Sequence of chain 1.B:
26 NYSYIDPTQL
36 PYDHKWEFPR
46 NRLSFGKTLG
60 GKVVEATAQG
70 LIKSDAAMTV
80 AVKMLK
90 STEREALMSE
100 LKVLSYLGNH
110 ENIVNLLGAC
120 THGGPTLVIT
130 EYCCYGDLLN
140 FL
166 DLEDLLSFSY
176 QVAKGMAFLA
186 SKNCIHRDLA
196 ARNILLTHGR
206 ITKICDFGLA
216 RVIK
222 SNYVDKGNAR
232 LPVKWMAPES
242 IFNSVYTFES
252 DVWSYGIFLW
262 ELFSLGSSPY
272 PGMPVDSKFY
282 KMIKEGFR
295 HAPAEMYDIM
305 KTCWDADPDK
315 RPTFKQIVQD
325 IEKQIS

Binding-site contacts:
Ligand atom C23 contacts residue GLY135 of chain 1.B at 3.4 Å.
Ligand atom C1 contacts residue THR129 of chain 1.B at 3.0 Å.
Ligand atom C17 contacts residue ALA80 of chain 1.B at 3.5 Å (hydrophobic).
Ligand atom C35 contacts residue LEU54 of chain 1.B at 3.0 Å (hydrophobic).
Ligand atom C31 contacts residue CYS132 of chain 1.B at 2.6 Å (hydrophobic).
Ligand atom C33 contacts residue CYS132 of chain 1.B at 3.3 Å (hydrophobic).
Ligand atom N12 contacts residue GLU99 of chain 1.B at 2.7 Å (salt-bridge).
Ligand atom N21 contacts residue CYS132 of chain 1.B at 2.5 Å (h-bond).
Ligand atom C29 contacts residue CYS132 of chain 1.B at 3.6 Å (hydrophobic).
Ligand atom C5 contacts residue LYS82 of chain 1.B at 3.8 Å.
Ligand atom C5 contacts residue GLU99 of chain 1.B at 3.0 Å.
Ligand atom O9 contacts residue CYS210 of chain 1.B at 3.4 Å (h-bond).
Ligand atom N19 contacts residue TYR131 of chain 1.B at 3.6 Å.
Ligand atom C15 contacts residue CYS210 of chain 1.B at 3.8 Å (hydrophobic).
Ligand atom C34 contacts residue LEU54 of chain 1.B at 3.5 Å (hydrophobic).
Ligand atom C29 contacts residue CYS133 of chain 1.B at 3.8 Å (hydrophobic).
Ligand atom C40 contacts residue LEU200 of chain 1.B at 3.4 Å (hydrophobic).
Ligand atom C33 contacts residue GLY135 of chain 1.B at 3.3 Å.
Ligand atom N12 contacts residue ASP211 of chain 1.B at 3.2 Å (salt-bridge).
Ligand atom C5 contacts residue VAL127 of chain 1.B at 3.7 Å (hydrophobic).
Ligand atom C38 contacts residue LEU200 of chain 1.B at 3.6 Å (hydrophobic).
Ligand atom C37 contacts residue LEU200 of chain 1.B at 3.7 Å (hydrophobic).
Ligand atom C29 contacts residue TYR134 of chain 1.B at 3.4 Å (hydrophobic).
Ligand atom C37 contacts residue LEU54 of chain 1.B at 3.6 Å (hydrophobic).
Ligand atom N19 contacts residue GLU130 of chain 1.B at 3.3 Å (salt-bridge).
Ligand atom C11 contacts residue GLU99 of chain 1.B at 3.3 Å.
Ligand atom N13 contacts residue ASP211 of chain 1.B at 3.2 Å (salt-bridge).
Ligand atom C31 contacts residue GLY135 of chain 1.B at 3.0 Å.
Ligand atom C17 contacts residue LEU200 of chain 1.B at 3.6 Å (hydrophobic).
Ligand atom C23 contacts residue LEU54 of chain 1.B at 3.7 Å (hydrophobic).
Ligand atom C34 contacts residue CYS132 of chain 1.B at 3.2 Å (hydrophobic).
Ligand atom N13 contacts residue CYS210 of chain 1.B at 3.0 Å.
Ligand atom C20 contacts residue CYS132 of chain 1.B at 3.5 Å (hydrophobic).
Ligand atom C17 contacts residue GLU130 of chain 1.B at 3.1 Å.
Ligand atom C29 contacts residue GLY135 of chain 1.B at 3.3 Å.
Ligand atom C25 contacts residue GLY135 of chain 1.B at 3.7 Å.
Ligand atom C31 contacts residue TYR134 of chain 1.B at 3.4 Å (hydrophobic).
Ligand atom N12 contacts residue LYS82 of chain 1.B at 3.8 Å.
Ligand atom N19 contacts residue CYS132 of chain 1.B at 2.8 Å (h-bond).
Ligand atom N41 contacts residue THR129 of chain 1.B at 3.4 Å (h-bond).

This protein binds this small molecule.
Small molecule (SMILES): Cc1[nH]nc(C(=O)Nc2cnc3[nH]c(-c4ccccc4)cc3c2)c1C